Binding-site contacts:
Ligand atom C7 contacts residue ASN69 of chain 20.B at 3.8 Å.
Ligand atom O4 contacts residue VAL31 of chain 20.B at 3.3 Å.
Ligand atom C8 contacts residue ARG57 of chain 20.B at 4.2 Å.
Ligand atom C1 contacts residue ASN69 of chain 20.B at 2.7 Å.
Ligand atom C8 contacts residue SER70 of chain 20.B at 3.7 Å.
Ligand atom O1 contacts residue MET33 of chain 20.B at 3.9 Å.
Ligand atom C5 contacts residue ASN69 of chain 20.B at 3.7 Å.
Ligand atom C6 contacts residue ASN69 of chain 20.B at 4.4 Å.
Ligand atom O1 contacts residue VAL31 of chain 20.B at 3.4 Å (h-bond).
Ligand atom O6 contacts residue NAG1 of chain 20.R at 3.0 Å.
Ligand atom O3 contacts residue VAL31 of chain 20.B at 3.6 Å.
Ligand atom O3 contacts residue NAG1 of chain 20.R at 2.6 Å (h-bond).
Ligand atom C5 contacts residue MET33 of chain 20.B at 3.7 Å (hydrophobic).
Ligand atom C6 contacts residue LEU24 of chain 20.B at 4.5 Å (hydrophobic).
Ligand atom C6 contacts residue MET33 of chain 20.B at 3.5 Å (hydrophobic).
Ligand atom O5 contacts residue ASN69 of chain 20.B at 2.8 Å (h-bond).
Ligand atom C2 contacts residue ASN69 of chain 20.B at 4.2 Å.
Ligand atom C4 contacts residue VAL31 of chain 20.B at 3.8 Å (hydrophobic).
Ligand atom O5 contacts residue MET33 of chain 20.B at 4.2 Å.
Ligand atom C6 contacts residue NAG1 of chain 20.R at 4.3 Å.
Ligand atom C4 contacts residue NAG1 of chain 20.R at 3.2 Å.
Ligand atom O7 contacts residue ASN69 of chain 20.B at 3.8 Å.
Ligand atom C1 contacts residue VAL31 of chain 20.B at 4.3 Å (hydrophobic).
Ligand atom C2 contacts residue VAL31 of chain 20.B at 4.0 Å (hydrophobic).
Ligand atom C3 contacts residue NAG1 of chain 20.R at 3.7 Å.
Ligand atom C7 contacts residue SER70 of chain 20.B at 4.4 Å.
Ligand atom O1 contacts residue SER70 of chain 20.B at 4.2 Å.
Ligand atom N2 contacts residue VAL31 of chain 20.B at 4.0 Å.
Ligand atom N2 contacts residue ASN69 of chain 20.B at 4.3 Å.
Ligand atom C5 contacts residue NAG1 of chain 20.R at 4.3 Å.
Ligand atom C5 contacts residue VAL31 of chain 20.B at 4.2 Å (hydrophobic).
Ligand atom C8 contacts residue ASN69 of chain 20.B at 3.4 Å.
Ligand atom O1 contacts residue ASN69 of chain 20.B at 2.1 Å (h-bond).
Ligand atom C3 contacts residue VAL31 of chain 20.B at 3.0 Å (hydrophobic).
Ligand atom O4 contacts residue NAG1 of chain 20.R at 3.0 Å.

Sequence of chain 20.B:
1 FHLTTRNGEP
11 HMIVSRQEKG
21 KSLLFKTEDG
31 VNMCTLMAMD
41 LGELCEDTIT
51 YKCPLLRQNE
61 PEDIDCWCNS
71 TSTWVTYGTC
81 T

The protein below binds the small molecule below.
Small molecule (SMILES): CC(=O)N[C@@H]1[C@@H](O)[C@H](O)[C@@H](CO)O[C@H]1O